A protein and the small-molecule ligand that binds it are described below.
Small molecule (SMILES): CC(=O)N[C@@H]1[C@@H](O)[C@H](O)[C@@H](CO)O[C@H]1O

Sequence of chain 1.E:
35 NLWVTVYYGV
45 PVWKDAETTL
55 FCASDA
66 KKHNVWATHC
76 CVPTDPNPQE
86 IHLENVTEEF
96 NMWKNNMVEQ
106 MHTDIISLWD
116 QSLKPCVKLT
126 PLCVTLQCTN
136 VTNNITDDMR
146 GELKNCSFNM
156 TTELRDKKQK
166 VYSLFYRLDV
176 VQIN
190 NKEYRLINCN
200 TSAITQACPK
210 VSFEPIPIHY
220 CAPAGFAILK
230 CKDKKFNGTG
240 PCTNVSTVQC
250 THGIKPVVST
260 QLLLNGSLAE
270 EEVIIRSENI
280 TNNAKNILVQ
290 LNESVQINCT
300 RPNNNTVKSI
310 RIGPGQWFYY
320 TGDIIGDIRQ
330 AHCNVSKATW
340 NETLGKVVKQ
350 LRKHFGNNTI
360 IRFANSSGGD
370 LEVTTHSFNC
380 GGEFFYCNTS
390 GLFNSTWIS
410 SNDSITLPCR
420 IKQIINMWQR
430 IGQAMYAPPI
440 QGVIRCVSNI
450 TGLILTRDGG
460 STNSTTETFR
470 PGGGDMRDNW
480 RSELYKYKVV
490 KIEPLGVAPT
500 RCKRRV

Binding-site contacts:
Ligand atom N2 contacts residue ASN135 of chain 1.E at 3.0 Å (h-bond).
Ligand atom C5 contacts residue ASN135 of chain 1.E at 3.8 Å.
Ligand atom C3 contacts residue ASN135 of chain 1.E at 3.9 Å.
Ligand atom C8 contacts residue CYS133 of chain 1.E at 3.6 Å (hydrophobic).
Ligand atom C8 contacts residue ASN135 of chain 1.E at 3.8 Å.
Ligand atom N2 contacts residue LYS149 of chain 1.E at 4.0 Å.
Ligand atom C7 contacts residue LYS149 of chain 1.E at 4.3 Å.
Ligand atom O5 contacts residue ASN135 of chain 1.E at 2.5 Å (h-bond).
Ligand atom C1 contacts residue ASN135 of chain 1.E at 1.5 Å.
Ligand atom C8 contacts residue LYS149 of chain 1.E at 3.7 Å.
Ligand atom C8 contacts residue TYR193 of chain 1.E at 3.5 Å (hydrophobic).
Ligand atom C4 contacts residue ASN135 of chain 1.E at 4.3 Å.
Ligand atom C2 contacts residue ASN135 of chain 1.E at 2.5 Å.
Ligand atom C7 contacts residue TYR193 of chain 1.E at 4.3 Å (hydrophobic).
Ligand atom C7 contacts residue THR134 of chain 1.E at 4.2 Å.
Ligand atom C8 contacts residue THR134 of chain 1.E at 3.6 Å.
Ligand atom O7 contacts residue THR134 of chain 1.E at 4.0 Å.
Ligand atom C7 contacts residue ASN135 of chain 1.E at 3.6 Å.
Ligand atom N2 contacts residue TYR193 of chain 1.E at 4.5 Å.
Ligand atom O7 contacts residue ASN135 of chain 1.E at 3.8 Å.